The small molecule below binds the protein below.
Small molecule (SMILES): CC(C)C[C@H](NC(=O)OCC(C)(C)S(=O)(=O)c1ccccc1)C(=O)N[C@@H](C[C@@H]1CCNC1=O)[C@H](O)S(=O)(=O)O

Binding-site contacts:
Ligand atom C05 contacts residue UQO1 of chain 1.D at 0.2 Å.
Ligand atom C19 contacts residue UQO1 of chain 1.D at 0.1 Å.
Ligand atom N06 contacts residue UQO1 of chain 1.D at 0.2 Å (h-bond).
Ligand atom C16 contacts residue UQO1 of chain 1.D at 0.0 Å.
Ligand atom C10 contacts residue UQO1 of chain 1.D at 0.1 Å.
Ligand atom O24 contacts residue UQO1 of chain 1.D at 0.1 Å (h-bond).
Ligand atom C17 contacts residue UQO1 of chain 1.D at 0.1 Å.
Ligand atom O23 contacts residue UQO1 of chain 1.D at 1.2 Å.
Ligand atom C15 contacts residue UQO1 of chain 1.D at 0.1 Å.
Ligand atom C03 contacts residue UQO1 of chain 1.D at 0.8 Å.
Ligand atom S27 contacts residue UQO1 of chain 1.D at 1.2 Å.
Ligand atom O21 contacts residue UQO1 of chain 1.D at 0.1 Å (h-bond).
Ligand atom C07 contacts residue UQO1 of chain 1.D at 0.2 Å.
Ligand atom C14 contacts residue UQO1 of chain 1.D at 0.1 Å.
Ligand atom O34 contacts residue GLU170 of chain 1.A at 3.0 Å (salt-bridge).
Ligand atom N18 contacts residue GLU170 of chain 1.A at 2.9 Å (salt-bridge).
Ligand atom N13 contacts residue CYS149 of chain 1.A at 2.9 Å (h-bond).
Ligand atom C20 contacts residue UQO1 of chain 1.D at 0.1 Å.
Ligand atom O35 contacts residue UQO1 of chain 1.D at 1.8 Å.
Ligand atom C02 contacts residue UQO1 of chain 1.D at 0.8 Å.
Ligand atom C01 contacts residue UQO1 of chain 1.D at 0.3 Å.
Ligand atom O04 contacts residue UQO1 of chain 1.D at 0.2 Å (h-bond).
Ligand atom C22 contacts residue CYS149 of chain 1.A at 1.8 Å (hydrophobic).
Ligand atom C08 contacts residue UQO1 of chain 1.D at 0.2 Å.
Ligand atom C12 contacts residue UQO1 of chain 1.D at 0.1 Å.
Ligand atom N18 contacts residue UQO1 of chain 1.D at 0.1 Å (h-bond).
Ligand atom O23 contacts residue CYS149 of chain 1.A at 2.6 Å (h-bond).
Ligand atom N13 contacts residue HIS168 of chain 1.A at 3.0 Å (h-bond).
Ligand atom C14 contacts residue CYS149 of chain 1.A at 2.7 Å (hydrophobic).
Ligand atom N06 contacts residue GLN193 of chain 1.A at 2.8 Å (h-bond).
Ligand atom C22 contacts residue UQO1 of chain 1.D at 0.2 Å.
Ligand atom N13 contacts residue UQO1 of chain 1.D at 0.1 Å (h-bond).
Ligand atom C09 contacts residue UQO1 of chain 1.D at 0.1 Å.
Ligand atom O25 contacts residue GLU170 of chain 1.A at 3.0 Å (salt-bridge).
Ligand atom O21 contacts residue HIS167 of chain 1.A at 2.8 Å (h-bond).
Ligand atom O34 contacts residue UQO1 of chain 1.D at 1.2 Å (h-bond).
Ligand atom C28 contacts residue UQO1 of chain 1.D at 1.1 Å.
Ligand atom O25 contacts residue UQO1 of chain 1.D at 0.1 Å (h-bond).
Ligand atom C11 contacts residue UQO1 of chain 1.D at 0.1 Å.
Ligand atom C26 contacts residue UQO1 of chain 1.D at 1.0 Å.

Sequence of chain 1.A:
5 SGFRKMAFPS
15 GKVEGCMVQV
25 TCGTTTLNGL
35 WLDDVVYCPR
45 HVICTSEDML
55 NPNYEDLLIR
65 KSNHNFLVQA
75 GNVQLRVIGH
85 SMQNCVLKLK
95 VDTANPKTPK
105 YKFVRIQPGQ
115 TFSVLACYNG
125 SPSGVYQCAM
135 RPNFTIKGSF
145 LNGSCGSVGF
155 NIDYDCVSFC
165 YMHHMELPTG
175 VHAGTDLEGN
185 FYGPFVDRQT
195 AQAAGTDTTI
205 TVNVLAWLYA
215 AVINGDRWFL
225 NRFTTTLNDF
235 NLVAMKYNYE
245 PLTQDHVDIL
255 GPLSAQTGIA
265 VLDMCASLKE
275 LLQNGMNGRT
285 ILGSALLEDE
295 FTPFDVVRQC